Sequence of chain 2.A:
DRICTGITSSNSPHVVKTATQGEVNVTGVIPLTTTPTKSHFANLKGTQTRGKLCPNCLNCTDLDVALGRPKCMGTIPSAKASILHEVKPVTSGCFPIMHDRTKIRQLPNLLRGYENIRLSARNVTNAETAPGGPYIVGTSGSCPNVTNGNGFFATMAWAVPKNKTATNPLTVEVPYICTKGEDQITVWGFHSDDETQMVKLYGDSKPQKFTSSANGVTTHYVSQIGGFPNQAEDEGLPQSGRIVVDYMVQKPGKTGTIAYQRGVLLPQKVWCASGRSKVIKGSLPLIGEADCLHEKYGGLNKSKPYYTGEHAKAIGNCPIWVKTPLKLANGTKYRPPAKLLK

A protein and the small-molecule ligand that binds it are described below.
Small molecule (SMILES): CC(=O)N[C@H]1[C@H](O[C@H]2[C@H](O)[C@@H](NC(C)=O)CO[C@@H]2CO)O[C@H](CO)[C@@H](O)[C@@H]1O

Binding-site contacts:
Ligand atom C7 contacts residue VAL137 of chain 2.A at 3.9 Å (hydrophobic).
Ligand atom O7 contacts residue ALA127 of chain 2.A at 3.2 Å.
Ligand atom C1 contacts residue ASN123 of chain 2.A at 2.7 Å.
Ligand atom O7 contacts residue ASN126 of chain 2.A at 4.0 Å.
Ligand atom C7 contacts residue ALA127 of chain 2.A at 3.4 Å (hydrophobic).
Ligand atom C8 contacts residue ALA157 of chain 2.A at 4.2 Å (hydrophobic).
Ligand atom O7 contacts residue VAL137 of chain 2.A at 4.0 Å.
Ligand atom O3 contacts residue VAL137 of chain 2.A at 4.4 Å.
Ligand atom O7 contacts residue GLU128 of chain 2.A at 4.5 Å.
Ligand atom C1 contacts residue GLN268 of chain 2.A at 3.9 Å.
Ligand atom O3 contacts residue GLN268 of chain 2.A at 4.4 Å.
Ligand atom C2 contacts residue GLN268 of chain 2.A at 3.1 Å.
Ligand atom C5 contacts residue ASN123 of chain 2.A at 4.3 Å.
Ligand atom C3 contacts residue GLN268 of chain 2.A at 4.4 Å.
Ligand atom O5 contacts residue ASN123 of chain 2.A at 3.0 Å (h-bond).
Ligand atom C8 contacts residue GLN268 of chain 2.A at 3.0 Å.
Ligand atom O7 contacts residue GLN268 of chain 2.A at 3.7 Å.
Ligand atom C2 contacts residue ASN123 of chain 2.A at 3.1 Å.
Ligand atom C7 contacts residue GLN268 of chain 2.A at 2.7 Å.
Ligand atom N2 contacts residue GLN268 of chain 2.A at 2.1 Å (h-bond).
Ligand atom N2 contacts residue ASN123 of chain 2.A at 2.9 Å (h-bond).
Ligand atom C8 contacts residue ALA127 of chain 2.A at 3.3 Å (hydrophobic).
Ligand atom C7 contacts residue ASN123 of chain 2.A at 4.1 Å.
Ligand atom N2 contacts residue ALA127 of chain 2.A at 4.3 Å.
Ligand atom C8 contacts residue VAL137 of chain 2.A at 2.9 Å (hydrophobic).
Ligand atom O6 contacts residue ASN123 of chain 2.A at 4.5 Å.